Sequence of chain 1.B:
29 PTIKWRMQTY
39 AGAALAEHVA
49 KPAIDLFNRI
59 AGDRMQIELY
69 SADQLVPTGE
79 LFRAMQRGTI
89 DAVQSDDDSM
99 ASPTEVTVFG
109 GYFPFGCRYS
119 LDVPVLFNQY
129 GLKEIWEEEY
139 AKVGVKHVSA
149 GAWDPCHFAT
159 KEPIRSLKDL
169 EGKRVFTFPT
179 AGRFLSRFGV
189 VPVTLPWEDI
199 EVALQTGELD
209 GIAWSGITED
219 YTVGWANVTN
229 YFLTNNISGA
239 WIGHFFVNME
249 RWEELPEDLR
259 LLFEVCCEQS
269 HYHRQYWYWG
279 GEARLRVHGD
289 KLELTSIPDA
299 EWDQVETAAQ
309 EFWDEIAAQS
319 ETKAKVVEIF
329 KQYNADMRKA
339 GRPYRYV

Binding-site contacts:
Ligand atom N contacts residue TRP212 of chain 1.B at 2.8 Å (h-bond).
Ligand atom CA contacts residue PHE176 of chain 1.B at 4.5 Å (hydrophobic).
Ligand atom O contacts residue TYR276 of chain 1.B at 4.0 Å.
Ligand atom C contacts residue ASP152 of chain 1.B at 3.5 Å.
Ligand atom O contacts residue TYR38 of chain 1.B at 2.6 Å (h-bond).
Ligand atom N contacts residue SER213 of chain 1.B at 3.7 Å.
Ligand atom C3 contacts residue TYR38 of chain 1.B at 3.7 Å (hydrophobic).
Ligand atom CA contacts residue TYR38 of chain 1.B at 4.4 Å (hydrophobic).
Ligand atom O contacts residue GLU217 of chain 1.B at 2.6 Å (salt-bridge).
Ligand atom C contacts residue TRP151 of chain 1.B at 3.3 Å (hydrophobic).
Ligand atom C contacts residue TYR38 of chain 1.B at 3.4 Å (hydrophobic).
Ligand atom O contacts residue LEU43 of chain 1.B at 3.6 Å.
Ligand atom C contacts residue TYR276 of chain 1.B at 4.4 Å (hydrophobic).
Ligand atom C contacts residue GLU217 of chain 1.B at 3.3 Å.
Ligand atom CA contacts residue TRP212 of chain 1.B at 3.5 Å (hydrophobic).
Ligand atom CA contacts residue TYR110 of chain 1.B at 3.7 Å (hydrophobic).
Ligand atom C3 contacts residue TRP212 of chain 1.B at 3.3 Å (hydrophobic).
Ligand atom C3 contacts residue TRP239 of chain 1.B at 3.4 Å (hydrophobic).
Ligand atom CA contacts residue TRP239 of chain 1.B at 3.6 Å (hydrophobic).
Ligand atom N contacts residue ASP152 of chain 1.B at 2.9 Å (salt-bridge).
Ligand atom CA contacts residue ASP152 of chain 1.B at 3.4 Å.
Ligand atom CA contacts residue GLU217 of chain 1.B at 3.9 Å.
Ligand atom N contacts residue GLU217 of chain 1.B at 2.9 Å (salt-bridge).
Ligand atom C contacts residue TRP239 of chain 1.B at 3.6 Å (hydrophobic).
Ligand atom C3 contacts residue PHE176 of chain 1.B at 3.2 Å (hydrophobic).
Ligand atom N contacts residue TYR110 of chain 1.B at 3.3 Å (h-bond).
Ligand atom O contacts residue TRP151 of chain 1.B at 3.4 Å.
Ligand atom O contacts residue TRP212 of chain 1.B at 4.2 Å.
Ligand atom O contacts residue ASP152 of chain 1.B at 4.3 Å.

This small molecule binds to this protein.
Small molecule (SMILES): C[C@H](N)CO